Sequence of chain 1.A:
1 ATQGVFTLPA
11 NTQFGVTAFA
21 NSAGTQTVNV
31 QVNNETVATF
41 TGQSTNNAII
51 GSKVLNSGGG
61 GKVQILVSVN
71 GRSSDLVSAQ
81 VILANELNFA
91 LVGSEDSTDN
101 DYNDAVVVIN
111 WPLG

Sequence of chain 1.B:
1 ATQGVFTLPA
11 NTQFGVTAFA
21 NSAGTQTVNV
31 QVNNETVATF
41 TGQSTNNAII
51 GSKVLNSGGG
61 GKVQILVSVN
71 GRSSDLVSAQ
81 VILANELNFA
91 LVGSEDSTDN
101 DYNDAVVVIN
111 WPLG

This small molecule binds to this protein.
Small molecule (SMILES): C[C@@H]1O[C@H](O)[C@@H](O)[C@H](O)[C@@H]1O

Binding-site contacts:
Ligand atom O3 contacts residue ASP101 of chain 1.A at 2.9 Å (salt-bridge).
Ligand atom C6 contacts residue ALA23 of chain 1.A at 3.7 Å (hydrophobic).
Ligand atom C3 contacts residue IGF1 of chain 1.H at 3.8 Å.
Ligand atom O4 contacts residue SER22 of chain 1.A at 3.4 Å.
Ligand atom O2 contacts residue ASP99 of chain 1.A at 3.6 Å (salt-bridge).
Ligand atom O2 contacts residue CA1 of chain 1.E at 2.5 Å.
Ligand atom C4 contacts residue CA1 of chain 1.F at 3.4 Å.
Ligand atom O3 contacts residue CA1 of chain 1.E at 2.5 Å.
Ligand atom O2 contacts residue GLU95 of chain 1.A at 3.4 Å (salt-bridge).
Ligand atom O2 contacts residue ASP104 of chain 1.A at 3.3 Å (salt-bridge).
Ligand atom C2 contacts residue ASP96 of chain 1.A at 3.5 Å.
Ligand atom C5 contacts residue IGF1 of chain 1.H at 3.6 Å.
Ligand atom C3 contacts residue ASP104 of chain 1.A at 3.7 Å.
Ligand atom C2 contacts residue CA1 of chain 1.F at 3.9 Å.
Ligand atom C3 contacts residue CA1 of chain 1.F at 3.4 Å.
Ligand atom O4 contacts residue ASN21 of chain 1.A at 3.0 Å (h-bond).
Ligand atom O2 contacts residue SER97 of chain 1.A at 3.6 Å.
Ligand atom O4 contacts residue GLY114 of chain 1.B at 2.5 Å (h-bond).
Ligand atom C4 contacts residue GLY114 of chain 1.B at 3.4 Å.
Ligand atom O2 contacts residue ASP96 of chain 1.A at 2.6 Å (salt-bridge).
Ligand atom C1 contacts residue IGF1 of chain 1.H at 1.5 Å.
Ligand atom C2 contacts residue SER22 of chain 1.A at 3.8 Å.
Ligand atom C4 contacts residue ASP99 of chain 1.A at 3.9 Å.
Ligand atom C2 contacts residue CA1 of chain 1.E at 3.4 Å.
Ligand atom C2 contacts residue ASP104 of chain 1.A at 3.4 Å.
Ligand atom O3 contacts residue CA1 of chain 1.F at 2.4 Å.
Ligand atom O5 contacts residue SER22 of chain 1.A at 3.8 Å.
Ligand atom O3 contacts residue ASP99 of chain 1.A at 2.6 Å (salt-bridge).
Ligand atom C1 contacts residue ASP96 of chain 1.A at 4.0 Å.
Ligand atom O2 contacts residue IGF1 of chain 1.H at 3.1 Å.
Ligand atom O3 contacts residue ASP104 of chain 1.A at 3.0 Å (salt-bridge).
Ligand atom C3 contacts residue ASP99 of chain 1.A at 3.2 Å.
Ligand atom O4 contacts residue CA1 of chain 1.F at 2.5 Å.
Ligand atom C2 contacts residue IGF1 of chain 1.H at 2.6 Å.
Ligand atom O5 contacts residue IGF1 of chain 1.H at 2.3 Å.
Ligand atom C6 contacts residue GLY114 of chain 1.B at 3.6 Å.
Ligand atom O5 contacts residue ALA23 of chain 1.A at 3.1 Å (h-bond).
Ligand atom C1 contacts residue SER22 of chain 1.A at 3.8 Å.
Ligand atom O4 contacts residue ASP104 of chain 1.A at 3.8 Å.
Ligand atom C3 contacts residue CA1 of chain 1.E at 3.4 Å.